The small molecule below binds the protein below.
Small molecule (SMILES): Nc1ncnc2c1ncn2[C@@H]1O[C@H](CO[P](=O)(O)O[P](=O)(O)NP(=O)(O)O)[C@@H](O)[C@H]1O

Binding-site contacts:
Ligand atom O1A contacts residue GLY744 of chain 1.G at 3.5 Å.
Ligand atom O2' contacts residue TYR937 of chain 1.G at 3.6 Å.
Ligand atom PA contacts residue THR747 of chain 1.G at 4.1 Å.
Ligand atom C5' contacts residue GLY744 of chain 1.G at 3.6 Å.
Ligand atom O4' contacts residue THR747 of chain 1.G at 3.6 Å.
Ligand atom PB contacts residue THR746 of chain 1.G at 3.9 Å.
Ligand atom PA contacts residue GLY744 of chain 1.G at 4.2 Å.
Ligand atom O1B contacts residue SER743 of chain 1.G at 3.6 Å (h-bond).
Ligand atom C5' contacts residue SER742 of chain 1.G at 4.0 Å.
Ligand atom O1G contacts residue LYS745 of chain 1.G at 3.8 Å.
Ligand atom O3A contacts residue GLY744 of chain 1.G at 3.9 Å.
Ligand atom O2G contacts residue SER742 of chain 1.G at 3.5 Å (h-bond).
Ligand atom O2G contacts residue LYS745 of chain 1.G at 3.7 Å.
Ligand atom O1G contacts residue GLU769 of chain 1.G at 3.4 Å (salt-bridge).
Ligand atom O2B contacts residue LYS745 of chain 1.G at 3.3 Å.
Ligand atom C5' contacts residue SER743 of chain 1.G at 4.0 Å.
Ligand atom N3 contacts residue TYR937 of chain 1.G at 4.2 Å.
Ligand atom O2B contacts residue THR746 of chain 1.G at 3.5 Å.
Ligand atom O1B contacts residue SER742 of chain 1.G at 2.9 Å (h-bond).
Ligand atom PB contacts residue LYS745 of chain 1.G at 3.6 Å.
Ligand atom O5' contacts residue GLY744 of chain 1.G at 3.5 Å (h-bond).
Ligand atom O3' contacts residue SER913 of chain 1.G at 3.9 Å.
Ligand atom O1B contacts residue GLU741 of chain 1.G at 3.6 Å.
Ligand atom O1B contacts residue PRO740 of chain 1.G at 3.9 Å.
Ligand atom O1B contacts residue LYS745 of chain 1.G at 3.3 Å.
Ligand atom O3A contacts residue LYS745 of chain 1.G at 3.6 Å (salt-bridge).
Ligand atom N6 contacts residue ASP773 of chain 1.G at 2.9 Å (salt-bridge).
Ligand atom O1A contacts residue THR747 of chain 1.G at 2.8 Å (h-bond).
Ligand atom PA contacts residue THR746 of chain 1.G at 3.6 Å.
Ligand atom O2G contacts residue GLU741 of chain 1.G at 3.3 Å.
Ligand atom C6 contacts residue ASP773 of chain 1.G at 4.0 Å.
Ligand atom PB contacts residue SER742 of chain 1.G at 4.1 Å.
Ligand atom C4 contacts residue TYR776 of chain 1.G at 4.1 Å (hydrophobic).
Ligand atom O3A contacts residue THR746 of chain 1.G at 2.8 Å (h-bond).
Ligand atom N3B contacts residue SER742 of chain 1.G at 4.1 Å.
Ligand atom O1A contacts residue LYS745 of chain 1.G at 4.0 Å.
Ligand atom O5' contacts residue SER743 of chain 1.G at 3.7 Å.
Ligand atom O1A contacts residue THR746 of chain 1.G at 3.2 Å (h-bond).
Ligand atom O2A contacts residue THR746 of chain 1.G at 3.7 Å.
Ligand atom O5' contacts residue SER742 of chain 1.G at 3.5 Å.

Sequence of chain 1.G:
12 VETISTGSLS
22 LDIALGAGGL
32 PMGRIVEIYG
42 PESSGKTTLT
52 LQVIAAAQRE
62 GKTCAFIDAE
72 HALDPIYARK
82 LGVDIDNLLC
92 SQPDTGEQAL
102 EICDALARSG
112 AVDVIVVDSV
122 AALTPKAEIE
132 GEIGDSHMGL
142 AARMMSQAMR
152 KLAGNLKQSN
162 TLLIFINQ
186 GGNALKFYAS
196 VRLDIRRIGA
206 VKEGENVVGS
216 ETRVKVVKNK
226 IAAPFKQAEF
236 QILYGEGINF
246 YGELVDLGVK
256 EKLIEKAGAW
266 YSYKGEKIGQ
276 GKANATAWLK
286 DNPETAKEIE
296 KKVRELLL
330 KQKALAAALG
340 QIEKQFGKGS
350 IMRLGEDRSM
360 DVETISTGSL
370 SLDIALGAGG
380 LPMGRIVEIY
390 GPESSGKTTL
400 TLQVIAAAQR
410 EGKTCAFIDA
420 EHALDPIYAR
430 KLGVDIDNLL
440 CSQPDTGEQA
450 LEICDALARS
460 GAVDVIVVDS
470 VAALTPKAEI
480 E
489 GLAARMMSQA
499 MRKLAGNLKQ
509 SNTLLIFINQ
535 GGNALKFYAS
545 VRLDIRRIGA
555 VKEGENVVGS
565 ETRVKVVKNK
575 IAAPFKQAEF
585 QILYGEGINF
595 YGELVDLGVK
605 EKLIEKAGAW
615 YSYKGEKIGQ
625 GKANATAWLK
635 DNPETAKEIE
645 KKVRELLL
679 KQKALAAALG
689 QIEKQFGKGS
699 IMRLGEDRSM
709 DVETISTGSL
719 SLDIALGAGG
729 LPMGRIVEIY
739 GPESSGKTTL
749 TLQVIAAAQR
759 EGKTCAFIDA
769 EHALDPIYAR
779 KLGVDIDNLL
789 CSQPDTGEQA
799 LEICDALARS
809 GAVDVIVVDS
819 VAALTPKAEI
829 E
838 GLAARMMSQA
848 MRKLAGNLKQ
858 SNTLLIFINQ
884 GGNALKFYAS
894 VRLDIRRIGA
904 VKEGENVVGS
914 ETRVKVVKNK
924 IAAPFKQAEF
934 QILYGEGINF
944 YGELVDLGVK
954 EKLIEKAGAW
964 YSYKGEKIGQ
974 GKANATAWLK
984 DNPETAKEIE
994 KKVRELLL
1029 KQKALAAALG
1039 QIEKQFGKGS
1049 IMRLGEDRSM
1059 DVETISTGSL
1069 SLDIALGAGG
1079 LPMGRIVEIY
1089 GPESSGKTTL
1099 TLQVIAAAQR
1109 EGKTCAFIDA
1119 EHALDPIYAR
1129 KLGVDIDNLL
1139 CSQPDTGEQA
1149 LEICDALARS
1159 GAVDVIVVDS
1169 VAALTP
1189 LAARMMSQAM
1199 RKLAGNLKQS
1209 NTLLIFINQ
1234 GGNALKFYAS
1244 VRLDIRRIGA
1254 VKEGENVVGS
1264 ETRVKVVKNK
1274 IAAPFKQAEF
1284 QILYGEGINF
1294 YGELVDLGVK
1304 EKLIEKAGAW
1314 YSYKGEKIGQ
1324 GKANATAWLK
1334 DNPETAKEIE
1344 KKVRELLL